Binding-site contacts:
Ligand atom C3 contacts residue ASN290 of chain 1.G at 3.7 Å.
Ligand atom O3 contacts residue ASN290 of chain 1.G at 4.3 Å.
Ligand atom C1 contacts residue ASN290 of chain 1.G at 1.4 Å.
Ligand atom O5 contacts residue ASN290 of chain 1.G at 2.5 Å (h-bond).
Ligand atom O4 contacts residue ASN290 of chain 1.G at 4.2 Å.
Ligand atom N2 contacts residue ASN290 of chain 1.G at 3.6 Å.
Ligand atom O6 contacts residue ASN290 of chain 1.G at 3.1 Å (h-bond).
Ligand atom O6 contacts residue LYS281 of chain 1.G at 3.5 Å.
Ligand atom C6 contacts residue ASN290 of chain 1.G at 3.9 Å.
Ligand atom C2 contacts residue ASN290 of chain 1.G at 2.6 Å.
Ligand atom C4 contacts residue ASN290 of chain 1.G at 3.1 Å.
Ligand atom C5 contacts residue ASN290 of chain 1.G at 3.6 Å.
Ligand atom O7 contacts residue ASN290 of chain 1.G at 4.3 Å.
Ligand atom C7 contacts residue ASN290 of chain 1.G at 4.3 Å.

This small molecule binds to this protein.
Small molecule (SMILES): CC(=O)N[C@@H]1[C@@H](O)[C@H](O)[C@@H](CO)O[C@H]1O

Sequence of chain 1.G:
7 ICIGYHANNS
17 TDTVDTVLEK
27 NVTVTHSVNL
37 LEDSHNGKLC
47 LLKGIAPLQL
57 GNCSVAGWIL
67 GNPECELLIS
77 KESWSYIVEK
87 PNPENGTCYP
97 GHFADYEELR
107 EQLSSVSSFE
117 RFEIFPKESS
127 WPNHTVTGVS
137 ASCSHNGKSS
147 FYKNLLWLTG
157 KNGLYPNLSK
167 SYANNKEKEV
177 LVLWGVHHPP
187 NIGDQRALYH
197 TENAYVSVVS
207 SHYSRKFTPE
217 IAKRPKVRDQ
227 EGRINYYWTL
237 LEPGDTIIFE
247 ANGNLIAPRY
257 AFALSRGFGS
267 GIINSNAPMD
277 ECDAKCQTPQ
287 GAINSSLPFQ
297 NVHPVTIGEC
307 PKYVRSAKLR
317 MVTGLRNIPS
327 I